Sequence of chain 1.G:
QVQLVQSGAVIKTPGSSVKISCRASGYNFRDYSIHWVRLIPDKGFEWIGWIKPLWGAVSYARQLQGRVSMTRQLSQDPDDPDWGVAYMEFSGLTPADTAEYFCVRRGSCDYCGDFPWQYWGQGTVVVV

Binding-site contacts:
Ligand atom C4 contacts residue ASN167 of chain 1.B at 4.3 Å.
Ligand atom O7 contacts residue GLN76 of chain 1.G at 4.3 Å.
Ligand atom C5 contacts residue ASN167 of chain 1.B at 3.7 Å.
Ligand atom C6 contacts residue ILE164 of chain 1.B at 4.1 Å (hydrophobic).
Ligand atom C7 contacts residue ASN167 of chain 1.B at 3.5 Å.
Ligand atom C2 contacts residue ASN167 of chain 1.B at 2.4 Å.
Ligand atom O5 contacts residue ASN167 of chain 1.B at 2.5 Å (h-bond).
Ligand atom O6 contacts residue VAL144 of chain 1.B at 4.4 Å.
Ligand atom O5 contacts residue ARG162 of chain 1.B at 3.4 Å (salt-bridge).
Ligand atom O7 contacts residue THR168 of chain 1.B at 4.0 Å.
Ligand atom C5 contacts residue ARG162 of chain 1.B at 4.0 Å.
Ligand atom C3 contacts residue ASN167 of chain 1.B at 3.8 Å.
Ligand atom O7 contacts residue ASN167 of chain 1.B at 3.7 Å.
Ligand atom C6 contacts residue ARG162 of chain 1.B at 3.4 Å.
Ligand atom C7 contacts residue THR168 of chain 1.B at 4.1 Å.
Ligand atom C6 contacts residue VAL144 of chain 1.B at 4.3 Å (hydrophobic).
Ligand atom N2 contacts residue ASN167 of chain 1.B at 2.8 Å (h-bond).
Ligand atom O6 contacts residue ARG162 of chain 1.B at 3.3 Å (salt-bridge).
Ligand atom C8 contacts residue ASN167 of chain 1.B at 4.5 Å.
Ligand atom C1 contacts residue ASN167 of chain 1.B at 1.4 Å.
Ligand atom C8 contacts residue THR168 of chain 1.B at 4.2 Å.

Sequence of chain 1.B:
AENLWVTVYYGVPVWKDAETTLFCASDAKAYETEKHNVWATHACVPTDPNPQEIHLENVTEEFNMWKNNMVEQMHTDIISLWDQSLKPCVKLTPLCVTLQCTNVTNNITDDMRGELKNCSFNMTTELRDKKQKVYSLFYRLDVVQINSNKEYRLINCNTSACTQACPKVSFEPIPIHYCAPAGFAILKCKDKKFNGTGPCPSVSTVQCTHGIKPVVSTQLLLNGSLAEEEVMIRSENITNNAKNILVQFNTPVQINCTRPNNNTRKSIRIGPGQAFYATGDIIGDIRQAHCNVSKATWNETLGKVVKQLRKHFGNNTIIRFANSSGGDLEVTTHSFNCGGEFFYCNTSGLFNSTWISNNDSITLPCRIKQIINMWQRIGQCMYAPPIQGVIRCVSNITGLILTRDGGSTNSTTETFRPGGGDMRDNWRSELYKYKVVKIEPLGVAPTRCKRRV

A small-molecule ligand and the protein it binds are described below.
Small molecule (SMILES): CC(=O)N[C@H]1[C@H](O[C@H]2[C@H](O)[C@@H](NC(C)=O)CO[C@@H]2CO)O[C@H](CO)[C@@H](O)[C@@H]1O